Binding-site contacts:
Ligand atom N2 contacts residue ASN322 of chain 1.G at 3.0 Å (h-bond).
Ligand atom C5 contacts residue ASN322 of chain 1.G at 3.8 Å.
Ligand atom C8 contacts residue ASN322 of chain 1.G at 3.9 Å.
Ligand atom O7 contacts residue ASN322 of chain 1.G at 3.7 Å.
Ligand atom C7 contacts residue ASN322 of chain 1.G at 3.5 Å.
Ligand atom C1 contacts residue ASN322 of chain 1.G at 1.5 Å.
Ligand atom C3 contacts residue ASN322 of chain 1.G at 3.9 Å.
Ligand atom C4 contacts residue ASN322 of chain 1.G at 4.4 Å.
Ligand atom O5 contacts residue ASN322 of chain 1.G at 2.5 Å (h-bond).
Ligand atom C2 contacts residue ASN322 of chain 1.G at 2.6 Å.

Sequence of chain 1.G:
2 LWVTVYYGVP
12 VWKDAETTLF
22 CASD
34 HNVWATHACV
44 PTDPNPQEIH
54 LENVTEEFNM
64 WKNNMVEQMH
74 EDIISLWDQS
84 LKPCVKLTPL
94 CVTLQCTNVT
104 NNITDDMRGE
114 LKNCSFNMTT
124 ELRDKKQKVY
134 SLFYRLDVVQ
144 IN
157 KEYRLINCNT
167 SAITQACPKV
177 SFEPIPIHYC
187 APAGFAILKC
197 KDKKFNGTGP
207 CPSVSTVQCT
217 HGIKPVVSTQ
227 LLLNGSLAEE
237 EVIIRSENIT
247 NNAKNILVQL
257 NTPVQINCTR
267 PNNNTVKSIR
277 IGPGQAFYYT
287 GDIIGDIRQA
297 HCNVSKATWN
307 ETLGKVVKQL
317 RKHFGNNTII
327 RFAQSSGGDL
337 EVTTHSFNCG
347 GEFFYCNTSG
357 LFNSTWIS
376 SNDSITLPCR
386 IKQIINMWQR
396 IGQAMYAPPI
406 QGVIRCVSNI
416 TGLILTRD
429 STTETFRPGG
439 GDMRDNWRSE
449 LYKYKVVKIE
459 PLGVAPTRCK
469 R

The small molecule below binds the protein below.
Small molecule (SMILES): CC(=O)N[C@@H]1[C@@H](O)[C@H](O)[C@@H](CO)O[C@H]1O